The small molecule below binds the protein below.
Small molecule (SMILES): CC(C)C[C@H](NC(=O)OC1(Cc2ccccc2)CCN(C(=O)OC(C)(C)C)CC1)C(=O)N[C@@H](C[C@@H]1CCNC1=O)[C@H](O)S(=O)(=O)O

Binding-site contacts:
Ligand atom C16 contacts residue B3J1 of chain 1.C at 0.0 Å.
Ligand atom C23 contacts residue B3J1 of chain 1.C at 0.0 Å.
Ligand atom C24 contacts residue B3J1 of chain 1.C at 0.0 Å.
Ligand atom C25 contacts residue B3J1 of chain 1.C at 0.0 Å.
Ligand atom C11 contacts residue B3J1 of chain 1.C at 0.1 Å.
Ligand atom C24 contacts residue GLU176 of chain 1.A at 3.0 Å.
Ligand atom C12 contacts residue B3J1 of chain 1.C at 0.0 Å.
Ligand atom N10 contacts residue B3J1 of chain 1.C at 0.1 Å (h-bond).
Ligand atom N15 contacts residue B3J1 of chain 1.C at 0.0 Å (h-bond).
Ligand atom C13 contacts residue B3J1 of chain 1.C at 0.0 Å.
Ligand atom O18 contacts residue B3J1 of chain 1.C at 0.0 Å (h-bond).
Ligand atom O01 contacts residue B3J1 of chain 1.C at 0.0 Å (h-bond).
Ligand atom O21 contacts residue B3J1 of chain 1.C at 0.2 Å (h-bond).
Ligand atom O20 contacts residue HIS48 of chain 1.A at 2.7 Å (h-bond).
Ligand atom C26 contacts residue B3J1 of chain 1.C at 0.0 Å.
Ligand atom C30 contacts residue B3J1 of chain 1.C at 0.0 Å.
Ligand atom N03 contacts residue GLN199 of chain 1.A at 3.0 Å (h-bond).
Ligand atom C08 contacts residue B3J1 of chain 1.C at 0.0 Å.
Ligand atom C19 contacts residue B3J1 of chain 1.C at 0.1 Å.
Ligand atom C27 contacts residue B3J1 of chain 1.C at 0.0 Å.
Ligand atom C07 contacts residue B3J1 of chain 1.C at 0.0 Å.
Ligand atom C05 contacts residue B3J1 of chain 1.C at 0.0 Å.
Ligand atom O18 contacts residue HIS173 of chain 1.A at 2.7 Å (h-bond).
Ligand atom C19 contacts residue CYS155 of chain 1.A at 1.8 Å (hydrophobic).
Ligand atom C06 contacts residue B3J1 of chain 1.C at 0.0 Å.
Ligand atom C11 contacts residue CYS155 of chain 1.A at 2.7 Å (hydrophobic).
Ligand atom O20 contacts residue B3J1 of chain 1.C at 1.4 Å.
Ligand atom N10 contacts residue GLN174 of chain 1.A at 2.9 Å (h-bond).
Ligand atom C02 contacts residue B3J1 of chain 1.C at 0.0 Å.
Ligand atom O20 contacts residue CYS155 of chain 1.A at 2.6 Å (h-bond).
Ligand atom C29 contacts residue B3J1 of chain 1.C at 0.0 Å.
Ligand atom N03 contacts residue B3J1 of chain 1.C at 0.0 Å (h-bond).
Ligand atom C04 contacts residue B3J1 of chain 1.C at 0.0 Å.
Ligand atom C09 contacts residue B3J1 of chain 1.C at 0.1 Å.
Ligand atom C17 contacts residue B3J1 of chain 1.C at 0.0 Å.
Ligand atom N10 contacts residue CYS155 of chain 1.A at 2.9 Å (h-bond).
Ligand atom C14 contacts residue B3J1 of chain 1.C at 0.0 Å.
Ligand atom O22 contacts residue B3J1 of chain 1.C at 0.0 Å (h-bond).
Ligand atom O01 contacts residue GLU176 of chain 1.A at 3.0 Å (salt-bridge).
Ligand atom C28 contacts residue B3J1 of chain 1.C at 0.0 Å.

Sequence of chain 1.A:
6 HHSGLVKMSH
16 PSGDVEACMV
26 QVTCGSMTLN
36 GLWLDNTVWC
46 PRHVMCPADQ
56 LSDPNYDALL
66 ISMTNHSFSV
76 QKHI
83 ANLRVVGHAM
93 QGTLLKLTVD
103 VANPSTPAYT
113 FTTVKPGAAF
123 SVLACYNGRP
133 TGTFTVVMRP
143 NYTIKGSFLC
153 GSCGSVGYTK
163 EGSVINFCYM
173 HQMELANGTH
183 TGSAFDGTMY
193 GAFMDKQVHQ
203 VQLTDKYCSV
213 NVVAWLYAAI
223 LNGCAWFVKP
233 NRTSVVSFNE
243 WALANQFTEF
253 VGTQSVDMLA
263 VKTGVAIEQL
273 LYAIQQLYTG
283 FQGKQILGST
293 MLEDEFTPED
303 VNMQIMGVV